Sequence of chain 1.I:
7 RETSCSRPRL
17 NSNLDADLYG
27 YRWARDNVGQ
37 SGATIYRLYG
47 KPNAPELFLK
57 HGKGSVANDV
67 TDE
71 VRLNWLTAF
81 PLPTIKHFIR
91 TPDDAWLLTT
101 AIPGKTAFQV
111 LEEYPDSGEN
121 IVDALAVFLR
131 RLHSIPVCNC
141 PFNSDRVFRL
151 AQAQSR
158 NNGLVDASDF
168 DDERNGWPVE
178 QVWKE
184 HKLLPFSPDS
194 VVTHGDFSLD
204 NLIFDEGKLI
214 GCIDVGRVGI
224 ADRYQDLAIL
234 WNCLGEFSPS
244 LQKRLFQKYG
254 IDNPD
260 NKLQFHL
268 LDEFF

The small molecule below binds the protein below.
Small molecule (SMILES): NC[C@H]1O[C@H](O[C@H]2[C@H](O)[C@@H](O[C@H]3O[C@H](CO)[C@@H](O)[C@H](N)[C@H]3O)[C@H](N)C[C@@H]2N)[C@H](O)[C@@H](O)[C@@H]1O

Binding-site contacts:
Ligand atom C15 contacts residue ASP168 of chain 1.I at 3.6 Å.
Ligand atom C12 contacts residue ASP269 of chain 1.I at 3.5 Å.
Ligand atom N4 contacts residue ASP168 of chain 1.I at 3.9 Å.
Ligand atom O8 contacts residue PHE272 of chain 1.I at 3.7 Å.
Ligand atom O8 contacts residue GLN36 of chain 1.I at 2.7 Å (h-bond).
Ligand atom N2 contacts residue ASP269 of chain 1.I at 2.7 Å (salt-bridge).
Ligand atom C15 contacts residue ASN235 of chain 1.I at 3.8 Å.
Ligand atom C17 contacts residue GLU239 of chain 1.I at 3.8 Å.
Ligand atom O10 contacts residue ASP166 of chain 1.I at 3.8 Å.
Ligand atom N1 contacts residue PHE272 of chain 1.I at 2.8 Å (h-bond).
Ligand atom C9 contacts residue ASP166 of chain 1.I at 3.9 Å.
Ligand atom O8 contacts residue ARG220 of chain 1.I at 3.4 Å (salt-bridge).
Ligand atom N3 contacts residue GLU270 of chain 1.I at 2.6 Å (salt-bridge).
Ligand atom C6 contacts residue GLN36 of chain 1.I at 3.9 Å.
Ligand atom C7 contacts residue GLU270 of chain 1.I at 3.5 Å.
Ligand atom N3 contacts residue ASP166 of chain 1.I at 3.0 Å (salt-bridge).
Ligand atom N2 contacts residue PHE272 of chain 1.I at 2.8 Å (h-bond).
Ligand atom C11 contacts residue ASP269 of chain 1.I at 3.3 Å.
Ligand atom O7 contacts residue ASP199 of chain 1.I at 2.6 Å (salt-bridge).
Ligand atom C7 contacts residue ASP168 of chain 1.I at 3.8 Å.
Ligand atom C16 contacts residue GLU239 of chain 1.I at 3.2 Å.
Ligand atom C7 contacts residue ASP166 of chain 1.I at 3.7 Å.
Ligand atom C4 contacts residue GLN36 of chain 1.I at 3.6 Å.
Ligand atom C14 contacts residue ASP168 of chain 1.I at 3.8 Å.
Ligand atom O13 contacts residue ASP168 of chain 1.I at 3.0 Å (salt-bridge).
Ligand atom O14 contacts residue ASN235 of chain 1.I at 3.4 Å (h-bond).
Ligand atom C12 contacts residue ASP166 of chain 1.I at 3.9 Å.
Ligand atom C6 contacts residue PHE272 of chain 1.I at 3.1 Å (hydrophobic).
Ligand atom C3 contacts residue ASP199 of chain 1.I at 3.5 Å.
Ligand atom C10 contacts residue ASP166 of chain 1.I at 3.4 Å.
Ligand atom C18 contacts residue GLU239 of chain 1.I at 3.3 Å.
Ligand atom O14 contacts residue GLU239 of chain 1.I at 3.1 Å (salt-bridge).
Ligand atom O5 contacts residue ASP166 of chain 1.I at 3.9 Å.
Ligand atom O11 contacts residue ASP168 of chain 1.I at 3.5 Å (salt-bridge).
Ligand atom C8 contacts residue ASP166 of chain 1.I at 3.6 Å.
Ligand atom C5 contacts residue PHE272 of chain 1.I at 3.5 Å (hydrophobic).
Ligand atom C12 contacts residue GLU270 of chain 1.I at 3.3 Å.
Ligand atom O14 contacts residue CYS236 of chain 1.I at 3.6 Å.
Ligand atom N3 contacts residue ASP168 of chain 1.I at 2.9 Å (salt-bridge).
Ligand atom N3 contacts residue PHE167 of chain 1.I at 3.8 Å.